This small molecule binds to this protein.
Small molecule (SMILES): COC1=C(OC)C(=O)C(C/C=C(/C)CCC=C(C)CC/C=C(/C)CC/C=C(\C)CC/C=C(\C)CC/C=C(\C)CC/C=C(/C)CCC=C(C)CCC=C(C)CCC=C(C)C)=C(C)C1=O

Sequence of chain 1.C:
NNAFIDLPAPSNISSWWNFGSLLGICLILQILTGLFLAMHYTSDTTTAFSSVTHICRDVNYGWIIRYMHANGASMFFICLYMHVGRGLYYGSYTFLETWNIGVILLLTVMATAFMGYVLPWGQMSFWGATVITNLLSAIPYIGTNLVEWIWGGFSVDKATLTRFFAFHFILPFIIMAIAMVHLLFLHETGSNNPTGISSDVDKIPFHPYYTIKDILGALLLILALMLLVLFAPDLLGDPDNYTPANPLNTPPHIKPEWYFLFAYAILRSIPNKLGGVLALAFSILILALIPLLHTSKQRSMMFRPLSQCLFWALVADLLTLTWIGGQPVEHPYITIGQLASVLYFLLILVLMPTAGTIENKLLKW

Binding-site contacts:
Ligand atom O3 contacts residue LEU200 of chain 1.C at 3.9 Å.
Ligand atom C1 contacts residue ASP228 of chain 1.C at 3.9 Å.
Ligand atom CM2 contacts residue HEM1 of chain 1.CA at 4.1 Å.
Ligand atom C2 contacts residue PHE220 of chain 1.C at 3.7 Å (hydrophobic).
Ligand atom C2 contacts residue HEM1 of chain 1.CA at 3.6 Å.
Ligand atom O2 contacts residue TRP31 of chain 1.C at 4.4 Å.
Ligand atom CM5 contacts residue ALA17 of chain 1.C at 4.2 Å (hydrophobic).
Ligand atom CM3 contacts residue HIS201 of chain 1.C at 4.2 Å.
Ligand atom O4 contacts residue LEU197 of chain 1.C at 3.5 Å.
Ligand atom C5 contacts residue LEU197 of chain 1.C at 4.2 Å (hydrophobic).
Ligand atom C3 contacts residue HEM1 of chain 1.CA at 3.7 Å.
Ligand atom C7 contacts residue SER35 of chain 1.C at 4.3 Å.
Ligand atom C6 contacts residue PHE220 of chain 1.C at 4.1 Å (hydrophobic).
Ligand atom O4 contacts residue LEU21 of chain 1.C at 3.8 Å.
Ligand atom O2 contacts residue PHE220 of chain 1.C at 4.0 Å.
Ligand atom CM2 contacts residue PHE220 of chain 1.C at 3.4 Å (hydrophobic).
Ligand atom C4 contacts residue HIS201 of chain 1.C at 3.6 Å.
Ligand atom CM5 contacts residue HIS201 of chain 1.C at 4.4 Å.
Ligand atom C4 contacts residue LEU197 of chain 1.C at 3.8 Å (hydrophobic).
Ligand atom C7 contacts residue PHE220 of chain 1.C at 4.4 Å (hydrophobic).
Ligand atom CM3 contacts residue LEU21 of chain 1.C at 3.3 Å (hydrophobic).
Ligand atom C1 contacts residue HEM1 of chain 1.CA at 4.3 Å.
Ligand atom C1 contacts residue PHE220 of chain 1.C at 3.6 Å (hydrophobic).
Ligand atom O3 contacts residue HEM1 of chain 1.CA at 3.7 Å.
Ligand atom C3 contacts residue PHE220 of chain 1.C at 4.3 Å (hydrophobic).
Ligand atom O1 contacts residue PHE220 of chain 1.C at 3.8 Å.
Ligand atom O4 contacts residue HIS201 of chain 1.C at 2.4 Å (h-bond).
Ligand atom C7 contacts residue ASP228 of chain 1.C at 4.3 Å.
Ligand atom CM3 contacts residue LEU200 of chain 1.C at 4.4 Å (hydrophobic).
Ligand atom O3 contacts residue SER205 of chain 1.C at 3.7 Å.
Ligand atom CM3 contacts residue SER205 of chain 1.C at 3.7 Å.
Ligand atom O1 contacts residue ASP228 of chain 1.C at 2.8 Å (salt-bridge).
Ligand atom CM2 contacts residue ILE27 of chain 1.C at 4.3 Å (hydrophobic).
Ligand atom O2 contacts residue HEM1 of chain 1.CA at 3.0 Å.
Ligand atom C4 contacts residue LEU21 of chain 1.C at 4.2 Å (hydrophobic).
Ligand atom CM5 contacts residue LEU197 of chain 1.C at 3.9 Å (hydrophobic).
Ligand atom CM2 contacts residue ASP228 of chain 1.C at 4.3 Å.
Ligand atom O1 contacts residue SER35 of chain 1.C at 3.4 Å.
Ligand atom CM2 contacts residue TRP31 of chain 1.C at 4.3 Å (hydrophobic).
Ligand atom C3 contacts residue LEU197 of chain 1.C at 4.4 Å (hydrophobic).